A small-molecule ligand and the protein it binds are described below.
Small molecule (SMILES): CC(=O)N[C@H]1[C@H](O[C@H]2[C@H](O)[C@@H](NC(C)=O)CO[C@@H]2CO[C@@H]2O[C@@H](C)[C@@H](O)[C@@H](O)[C@@H]2O)O[C@H](CO)[C@@H](O)[C@@H]1O

Binding-site contacts:
Ligand atom O7 contacts residue ASN154 of chain 20.B at 3.3 Å (h-bond).
Ligand atom C4 contacts residue ASN154 of chain 20.B at 4.2 Å.
Ligand atom O5 contacts residue ASN154 of chain 20.B at 2.4 Å (h-bond).
Ligand atom C4 contacts residue HIS104 of chain 20.A at 4.4 Å.
Ligand atom C5 contacts residue HIS104 of chain 20.A at 3.1 Å.
Ligand atom C8 contacts residue HIS104 of chain 20.A at 4.0 Å.
Ligand atom C6 contacts residue HIS104 of chain 20.A at 3.2 Å.
Ligand atom N2 contacts residue ASN154 of chain 20.B at 2.9 Å (h-bond).
Ligand atom C7 contacts residue ASN154 of chain 20.B at 3.3 Å.
Ligand atom C3 contacts residue ASN154 of chain 20.B at 3.8 Å.
Ligand atom C5 contacts residue ASN154 of chain 20.B at 3.7 Å.
Ligand atom O5 contacts residue HIS104 of chain 20.A at 3.0 Å (h-bond).
Ligand atom C1 contacts residue ASN154 of chain 20.B at 1.4 Å.
Ligand atom C2 contacts residue ASN154 of chain 20.B at 2.4 Å.
Ligand atom C8 contacts residue ASN154 of chain 20.B at 3.4 Å.
Ligand atom C1 contacts residue HIS104 of chain 20.A at 3.2 Å.

Sequence of chain 20.A:
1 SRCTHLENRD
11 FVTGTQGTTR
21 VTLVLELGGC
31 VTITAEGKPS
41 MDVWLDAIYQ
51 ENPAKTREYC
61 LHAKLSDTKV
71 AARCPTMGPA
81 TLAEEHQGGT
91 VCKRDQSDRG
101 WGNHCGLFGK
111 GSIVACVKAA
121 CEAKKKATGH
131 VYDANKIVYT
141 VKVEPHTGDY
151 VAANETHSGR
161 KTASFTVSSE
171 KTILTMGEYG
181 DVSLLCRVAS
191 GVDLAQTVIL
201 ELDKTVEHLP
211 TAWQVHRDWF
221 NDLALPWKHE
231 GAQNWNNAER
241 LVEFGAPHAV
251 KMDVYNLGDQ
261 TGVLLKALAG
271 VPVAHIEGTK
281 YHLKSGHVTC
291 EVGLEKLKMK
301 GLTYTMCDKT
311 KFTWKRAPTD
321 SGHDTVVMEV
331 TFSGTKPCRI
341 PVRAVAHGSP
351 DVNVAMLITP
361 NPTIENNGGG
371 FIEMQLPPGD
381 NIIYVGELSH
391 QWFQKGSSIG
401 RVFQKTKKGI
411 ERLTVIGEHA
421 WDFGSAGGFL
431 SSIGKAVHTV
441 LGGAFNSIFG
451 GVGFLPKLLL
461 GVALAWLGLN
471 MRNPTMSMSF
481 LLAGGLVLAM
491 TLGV

Sequence of chain 20.B:
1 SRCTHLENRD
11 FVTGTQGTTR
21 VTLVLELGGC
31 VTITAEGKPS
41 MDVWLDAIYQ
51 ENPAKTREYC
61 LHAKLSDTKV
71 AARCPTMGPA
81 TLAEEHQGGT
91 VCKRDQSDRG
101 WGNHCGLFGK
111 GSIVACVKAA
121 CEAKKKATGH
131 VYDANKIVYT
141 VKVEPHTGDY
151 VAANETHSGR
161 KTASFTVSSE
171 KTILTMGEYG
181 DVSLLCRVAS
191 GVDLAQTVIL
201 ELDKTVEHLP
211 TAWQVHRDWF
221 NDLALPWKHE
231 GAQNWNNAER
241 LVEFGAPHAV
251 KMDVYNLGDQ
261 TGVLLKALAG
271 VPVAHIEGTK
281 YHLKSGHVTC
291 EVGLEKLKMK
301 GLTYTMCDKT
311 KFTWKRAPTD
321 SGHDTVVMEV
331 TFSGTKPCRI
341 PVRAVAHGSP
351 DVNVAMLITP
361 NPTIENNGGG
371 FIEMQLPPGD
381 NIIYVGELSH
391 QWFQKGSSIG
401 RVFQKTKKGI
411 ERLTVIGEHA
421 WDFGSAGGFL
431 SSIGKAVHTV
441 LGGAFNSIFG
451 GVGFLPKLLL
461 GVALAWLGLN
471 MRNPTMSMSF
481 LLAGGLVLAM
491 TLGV